This protein binds this small molecule.
Small molecule (SMILES): CC(=O)N[C@@H]1[C@@H](O)[C@H](O)[C@@H](CO)O[C@H]1O

Sequence of chain 1.I:
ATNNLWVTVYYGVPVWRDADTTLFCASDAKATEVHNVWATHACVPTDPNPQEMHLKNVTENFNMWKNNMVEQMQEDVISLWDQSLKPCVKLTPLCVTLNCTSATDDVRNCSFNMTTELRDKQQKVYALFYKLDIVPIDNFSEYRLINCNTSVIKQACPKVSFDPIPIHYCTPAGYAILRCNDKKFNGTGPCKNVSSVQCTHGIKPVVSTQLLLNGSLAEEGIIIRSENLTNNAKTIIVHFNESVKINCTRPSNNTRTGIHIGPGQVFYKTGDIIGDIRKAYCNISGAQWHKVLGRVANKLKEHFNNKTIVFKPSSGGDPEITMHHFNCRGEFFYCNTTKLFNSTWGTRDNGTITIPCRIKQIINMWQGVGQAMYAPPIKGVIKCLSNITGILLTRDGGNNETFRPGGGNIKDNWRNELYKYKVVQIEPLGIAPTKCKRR

Binding-site contacts:
Ligand atom O5 contacts residue ASN221 of chain 1.I at 2.3 Å (h-bond).
Ligand atom C1 contacts residue ASN209 of chain 1.I at 3.7 Å.
Ligand atom C8 contacts residue ASN221 of chain 1.I at 4.4 Å.
Ligand atom C1 contacts residue HIS56 of chain 1.I at 3.8 Å.
Ligand atom C1 contacts residue ASN221 of chain 1.I at 1.4 Å.
Ligand atom C7 contacts residue ASN221 of chain 1.I at 3.8 Å.
Ligand atom C3 contacts residue HIS56 of chain 1.I at 4.2 Å.
Ligand atom N2 contacts residue ASN221 of chain 1.I at 3.0 Å (h-bond).
Ligand atom C4 contacts residue ASN221 of chain 1.I at 4.2 Å.
Ligand atom N2 contacts residue HIS56 of chain 1.I at 3.9 Å.
Ligand atom O6 contacts residue ASN209 of chain 1.I at 4.3 Å.
Ligand atom C3 contacts residue ASN221 of chain 1.I at 3.8 Å.
Ligand atom C2 contacts residue ASN221 of chain 1.I at 2.5 Å.
Ligand atom O5 contacts residue ASN209 of chain 1.I at 3.5 Å (h-bond).
Ligand atom O7 contacts residue ASN221 of chain 1.I at 4.1 Å.
Ligand atom C5 contacts residue ASN221 of chain 1.I at 3.6 Å.
Ligand atom C2 contacts residue HIS56 of chain 1.I at 4.2 Å.